Sequence of chain 1.G:
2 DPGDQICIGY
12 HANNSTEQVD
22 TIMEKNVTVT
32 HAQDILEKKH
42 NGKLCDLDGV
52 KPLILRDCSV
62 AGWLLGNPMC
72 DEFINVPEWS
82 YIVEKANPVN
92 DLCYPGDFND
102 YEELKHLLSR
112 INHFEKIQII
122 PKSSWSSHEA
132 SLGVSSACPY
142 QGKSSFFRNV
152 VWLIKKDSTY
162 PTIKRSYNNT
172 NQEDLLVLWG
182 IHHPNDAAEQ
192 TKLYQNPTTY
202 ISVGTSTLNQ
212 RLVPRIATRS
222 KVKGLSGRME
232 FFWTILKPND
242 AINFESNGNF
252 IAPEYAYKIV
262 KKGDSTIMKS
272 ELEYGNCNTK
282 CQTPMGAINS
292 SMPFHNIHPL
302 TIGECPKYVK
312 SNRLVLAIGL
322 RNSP

The protein below binds the small molecule below.
Small molecule (SMILES): CC(=O)N[C@H]1[C@H](O[C@H]2[C@H](O)[C@@H](NC(C)=O)CO[C@@H]2CO)O[C@H](CO)[C@@H](O[C@@H]2O[C@H](CO)[C@@H](O)[C@H](O)[C@@H]2O)[C@@H]1O

Sequence of chain 1.I:
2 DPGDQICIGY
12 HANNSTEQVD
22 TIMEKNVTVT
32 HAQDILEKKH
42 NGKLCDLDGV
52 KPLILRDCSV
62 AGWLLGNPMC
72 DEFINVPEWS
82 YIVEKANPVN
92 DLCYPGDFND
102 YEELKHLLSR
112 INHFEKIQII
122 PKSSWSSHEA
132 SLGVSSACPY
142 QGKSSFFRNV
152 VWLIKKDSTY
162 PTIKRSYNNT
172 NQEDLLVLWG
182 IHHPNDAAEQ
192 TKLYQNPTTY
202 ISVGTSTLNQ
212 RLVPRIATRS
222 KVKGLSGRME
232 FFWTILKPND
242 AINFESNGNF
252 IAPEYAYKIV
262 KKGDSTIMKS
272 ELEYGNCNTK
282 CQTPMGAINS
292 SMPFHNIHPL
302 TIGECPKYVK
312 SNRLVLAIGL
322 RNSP

Binding-site contacts:
Ligand atom C3 contacts residue ASN240 of chain 1.G at 4.0 Å.
Ligand atom C8 contacts residue ASN240 of chain 1.G at 3.8 Å.
Ligand atom C5 contacts residue ASN169 of chain 1.G at 3.6 Å.
Ligand atom O7 contacts residue ASN169 of chain 1.G at 3.8 Å.
Ligand atom O5 contacts residue THR171 of chain 1.G at 4.4 Å.
Ligand atom C2 contacts residue ASN169 of chain 1.G at 2.6 Å.
Ligand atom C7 contacts residue ASN169 of chain 1.G at 3.7 Å.
Ligand atom C2 contacts residue ASN240 of chain 1.G at 4.0 Å.
Ligand atom C8 contacts residue ALA242 of chain 1.G at 3.3 Å (hydrophobic).
Ligand atom N2 contacts residue ASP241 of chain 1.G at 4.4 Å.
Ligand atom O7 contacts residue ALA242 of chain 1.G at 4.0 Å.
Ligand atom C6 contacts residue ASN240 of chain 1.G at 4.1 Å.
Ligand atom O4 contacts residue ASN240 of chain 1.G at 4.2 Å.
Ligand atom C7 contacts residue ASP241 of chain 1.G at 4.4 Å.
Ligand atom C3 contacts residue ASN169 of chain 1.G at 3.9 Å.
Ligand atom C1 contacts residue ASN240 of chain 1.G at 4.2 Å.
Ligand atom O5 contacts residue ASN169 of chain 1.G at 2.3 Å (h-bond).
Ligand atom O6 contacts residue ASN169 of chain 1.G at 4.5 Å.
Ligand atom O7 contacts residue ASN240 of chain 1.G at 3.9 Å.
Ligand atom C7 contacts residue ALA242 of chain 1.G at 3.8 Å (hydrophobic).
Ligand atom C7 contacts residue ASN240 of chain 1.G at 4.0 Å.
Ligand atom C1 contacts residue ASN169 of chain 1.G at 1.5 Å.
Ligand atom N2 contacts residue ASN240 of chain 1.G at 3.1 Å (h-bond).
Ligand atom O5 contacts residue ASN240 of chain 1.G at 4.1 Å.
Ligand atom C8 contacts residue SER221 of chain 1.I at 3.4 Å.
Ligand atom C5 contacts residue ASN240 of chain 1.G at 3.4 Å.
Ligand atom N2 contacts residue ASN169 of chain 1.G at 3.1 Å (h-bond).
Ligand atom C8 contacts residue ASP241 of chain 1.G at 3.8 Å.
Ligand atom C4 contacts residue ASN240 of chain 1.G at 4.2 Å.
Ligand atom C4 contacts residue ASN169 of chain 1.G at 4.3 Å.